Binding-site contacts:
Ligand atom C3 contacts residue ASN99 of chain 1.B at 3.8 Å.
Ligand atom O7 contacts residue SER101 of chain 1.B at 3.9 Å.
Ligand atom N2 contacts residue LYS98 of chain 1.B at 4.2 Å.
Ligand atom C1 contacts residue ASN99 of chain 1.B at 1.4 Å.
Ligand atom C4 contacts residue ASN99 of chain 1.B at 4.2 Å.
Ligand atom C7 contacts residue ASN99 of chain 1.B at 3.5 Å.
Ligand atom C5 contacts residue ASN99 of chain 1.B at 3.6 Å.
Ligand atom O7 contacts residue PHE100 of chain 1.B at 3.6 Å.
Ligand atom C8 contacts residue ASN99 of chain 1.B at 3.1 Å.
Ligand atom C2 contacts residue ASN99 of chain 1.B at 2.5 Å.
Ligand atom C8 contacts residue PHE100 of chain 1.B at 3.8 Å (hydrophobic).
Ligand atom O5 contacts residue ASN99 of chain 1.B at 2.3 Å (h-bond).
Ligand atom O7 contacts residue ASN99 of chain 1.B at 3.9 Å.
Ligand atom N2 contacts residue ASN99 of chain 1.B at 3.0 Å (h-bond).
Ligand atom C8 contacts residue LYS98 of chain 1.B at 4.0 Å.
Ligand atom C7 contacts residue PHE100 of chain 1.B at 3.8 Å (hydrophobic).

The protein below binds the small molecule below.
Small molecule (SMILES): CC(=O)N[C@@H]1[C@@H](O)[C@H](O)[C@@H](CO)O[C@H]1O

Sequence of chain 1.B:
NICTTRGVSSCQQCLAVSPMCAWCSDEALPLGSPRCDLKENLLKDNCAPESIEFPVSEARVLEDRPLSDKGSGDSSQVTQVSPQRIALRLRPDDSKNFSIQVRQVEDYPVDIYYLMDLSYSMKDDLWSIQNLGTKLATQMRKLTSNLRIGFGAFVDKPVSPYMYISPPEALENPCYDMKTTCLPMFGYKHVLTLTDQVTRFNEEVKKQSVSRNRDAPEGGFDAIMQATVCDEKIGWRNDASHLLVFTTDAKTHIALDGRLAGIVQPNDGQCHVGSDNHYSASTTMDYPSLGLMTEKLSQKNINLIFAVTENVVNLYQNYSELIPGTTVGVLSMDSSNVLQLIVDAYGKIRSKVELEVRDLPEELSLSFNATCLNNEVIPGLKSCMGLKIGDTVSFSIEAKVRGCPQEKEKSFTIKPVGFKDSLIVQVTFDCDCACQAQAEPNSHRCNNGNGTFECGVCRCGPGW